Binding-site contacts:
Ligand atom C5 contacts residue ASN156 of chain 2.F at 3.7 Å.
Ligand atom C2 contacts residue ASN156 of chain 2.F at 2.3 Å.
Ligand atom C5 contacts residue GLU127 of chain 2.F at 3.6 Å.
Ligand atom O5 contacts residue GLY126 of chain 2.F at 3.7 Å.
Ligand atom C8 contacts residue ASN156 of chain 2.F at 4.2 Å.
Ligand atom O3 contacts residue GLU127 of chain 2.F at 4.2 Å.
Ligand atom N2 contacts residue ASN156 of chain 2.F at 2.5 Å (h-bond).
Ligand atom C1 contacts residue ASN156 of chain 2.F at 1.4 Å.
Ligand atom C7 contacts residue ASN156 of chain 2.F at 3.3 Å.
Ligand atom C8 contacts residue PRO179 of chain 2.F at 4.4 Å (hydrophobic).
Ligand atom C1 contacts residue GLY126 of chain 2.F at 3.4 Å.
Ligand atom O7 contacts residue ASN156 of chain 2.F at 3.2 Å (h-bond).
Ligand atom C3 contacts residue GLU127 of chain 2.F at 3.6 Å.
Ligand atom C4 contacts residue ASN156 of chain 2.F at 4.2 Å.
Ligand atom C5 contacts residue GLY126 of chain 2.F at 4.0 Å.
Ligand atom O5 contacts residue ASN156 of chain 2.F at 2.5 Å (h-bond).
Ligand atom C4 contacts residue GLU127 of chain 2.F at 3.6 Å.
Ligand atom O4 contacts residue GLU127 of chain 2.F at 3.1 Å (salt-bridge).
Ligand atom C6 contacts residue LYS128 of chain 2.F at 4.3 Å.
Ligand atom C6 contacts residue GLU127 of chain 2.F at 3.8 Å.
Ligand atom C3 contacts residue ASN156 of chain 2.F at 3.6 Å.

Sequence of chain 2.F:
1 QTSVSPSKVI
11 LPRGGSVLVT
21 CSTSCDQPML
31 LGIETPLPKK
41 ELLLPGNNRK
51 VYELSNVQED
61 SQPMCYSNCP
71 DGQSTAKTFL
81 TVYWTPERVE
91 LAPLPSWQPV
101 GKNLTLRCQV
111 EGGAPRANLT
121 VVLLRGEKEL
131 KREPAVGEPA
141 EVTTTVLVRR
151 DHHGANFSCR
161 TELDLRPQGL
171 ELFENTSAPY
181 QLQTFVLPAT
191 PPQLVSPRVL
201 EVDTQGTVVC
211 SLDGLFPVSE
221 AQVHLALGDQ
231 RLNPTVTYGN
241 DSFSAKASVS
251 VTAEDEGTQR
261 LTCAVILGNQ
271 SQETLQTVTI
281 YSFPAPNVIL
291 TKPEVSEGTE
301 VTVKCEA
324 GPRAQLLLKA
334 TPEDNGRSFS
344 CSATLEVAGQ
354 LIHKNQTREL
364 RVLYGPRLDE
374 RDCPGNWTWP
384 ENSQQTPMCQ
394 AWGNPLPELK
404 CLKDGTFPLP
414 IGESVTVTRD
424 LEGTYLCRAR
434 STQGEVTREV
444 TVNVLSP

A small-molecule ligand and the protein it binds are described below.
Small molecule (SMILES): CC(=O)N[C@@H]1[C@@H](O)[C@H](O)[C@@H](CO)O[C@H]1O